Sequence of chain 1.B:
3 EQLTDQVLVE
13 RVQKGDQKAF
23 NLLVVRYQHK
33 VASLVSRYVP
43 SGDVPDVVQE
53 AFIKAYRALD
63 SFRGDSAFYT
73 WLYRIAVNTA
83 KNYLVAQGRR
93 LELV

A small-molecule ligand and the protein it binds are described below.
Small molecule (SMILES): Cc1cn([C@H]2C[C@H](O[P](=O)(O)OC[C@H]3O[C@@H](n4ccc(N)nc4=O)C[C@@H]3O[P](=O)(O)OC[C@H]3O[C@@H](n4cnc5c(N)ncnc54)C[C@@H]3O[P](=O)(O)OC[C@H]3O[C@@H](n4cnc5c(N)ncnc54)C[C@@H]3O[P](=O)(O)OC[C@H]3O[C@@H](n4cnc5c(N)ncnc54)C[C@@H]3O)[C@@H](CO[P](=O)(O)O[C@H]3C[C@H](n4cnc5c(=O)nc(N)[nH]c54)O[C@@H]3COP(=O)=O)O2)c(=O)[nH]c1=O

Binding-site contacts:
Ligand atom C1' contacts residue SER68 of chain 1.B at 3.4 Å.
Ligand atom OP1 contacts residue ARG76 of chain 1.B at 3.6 Å.
Ligand atom O2 contacts residue GLY66 of chain 1.B at 3.1 Å (h-bond).
Ligand atom C2 contacts residue PHE64 of chain 1.B at 3.5 Å (hydrophobic).
Ligand atom N1 contacts residue ILE77 of chain 1.B at 3.6 Å.
Ligand atom N3 contacts residue ARG65 of chain 1.B at 2.9 Å (salt-bridge).
Ligand atom O5' contacts residue THR72 of chain 1.B at 3.4 Å (h-bond).
Ligand atom N4 contacts residue SER63 of chain 1.B at 2.9 Å (h-bond).
Ligand atom N4 contacts residue ARG65 of chain 1.B at 3.2 Å (salt-bridge).
Ligand atom N6 contacts residue THR72 of chain 1.B at 2.9 Å (h-bond).
Ligand atom C6 contacts residue TYR75 of chain 1.B at 3.3 Å (hydrophobic).
Ligand atom C4 contacts residue ARG65 of chain 1.B at 3.4 Å.
Ligand atom O3' contacts residue SER68 of chain 1.B at 3.4 Å.
Ligand atom C4 contacts residue TYR75 of chain 1.B at 3.6 Å (hydrophobic).
Ligand atom N3 contacts residue TYR75 of chain 1.B at 3.6 Å.
Ligand atom O2 contacts residue PHE64 of chain 1.B at 3.3 Å.
Ligand atom C8 contacts residue THR72 of chain 1.B at 3.5 Å.
Ligand atom N1 contacts residue ARG76 of chain 1.B at 2.9 Å (salt-bridge).
Ligand atom N7 contacts residue TYR75 of chain 1.B at 3.4 Å.
Ligand atom O2 contacts residue ASN80 of chain 1.B at 2.8 Å (h-bond).
Ligand atom C2' contacts residue THR72 of chain 1.B at 3.6 Å.
Ligand atom C5 contacts residue TYR75 of chain 1.B at 3.3 Å (hydrophobic).
Ligand atom N2 contacts residue ASN80 of chain 1.B at 3.3 Å (h-bond).
Ligand atom N1 contacts residue TYR75 of chain 1.B at 3.6 Å.
Ligand atom O2 contacts residue ARG65 of chain 1.B at 3.3 Å (salt-bridge).
Ligand atom O6 contacts residue ASN84 of chain 1.B at 2.9 Å (h-bond).
Ligand atom O4' contacts residue SER68 of chain 1.B at 3.2 Å (h-bond).
Ligand atom C2 contacts residue ARG65 of chain 1.B at 3.5 Å.
Ligand atom OP2 contacts residue SER68 of chain 1.B at 3.4 Å.
Ligand atom O3' contacts residue ARG76 of chain 1.B at 3.4 Å.
Ligand atom C2 contacts residue ARG76 of chain 1.B at 3.4 Å.
Ligand atom OP2 contacts residue ALA69 of chain 1.B at 2.8 Å (h-bond).
Ligand atom OP2 contacts residue THR72 of chain 1.B at 2.7 Å (h-bond).
Ligand atom C8 contacts residue TYR75 of chain 1.B at 3.5 Å (hydrophobic).
Ligand atom N7 contacts residue THR72 of chain 1.B at 3.5 Å.
Ligand atom C4' contacts residue SER68 of chain 1.B at 3.3 Å.
Ligand atom O2 contacts residue ASP67 of chain 1.B at 2.9 Å (salt-bridge).
Ligand atom C2 contacts residue TYR75 of chain 1.B at 3.5 Å (hydrophobic).
Ligand atom C7 contacts residue ALA60 of chain 1.B at 3.3 Å (hydrophobic).
Ligand atom O4' contacts residue TRP73 of chain 1.B at 3.4 Å.